Sequence of chain 1.A:
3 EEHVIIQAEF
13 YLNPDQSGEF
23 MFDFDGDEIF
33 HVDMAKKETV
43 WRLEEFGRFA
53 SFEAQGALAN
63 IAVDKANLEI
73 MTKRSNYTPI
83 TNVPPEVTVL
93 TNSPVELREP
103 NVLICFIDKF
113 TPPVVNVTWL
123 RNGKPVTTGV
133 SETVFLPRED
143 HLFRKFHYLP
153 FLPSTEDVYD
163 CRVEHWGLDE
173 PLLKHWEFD

A protein and the small-molecule ligand that binds it are described below.
Small molecule (SMILES): CC(=O)N[C@@H]1[C@@H](O)[C@H](O)[C@@H](CO)O[C@H]1O

Binding-site contacts:
Ligand atom C8 contacts residue ASN78 of chain 1.A at 4.2 Å.
Ligand atom C5 contacts residue ASN78 of chain 1.A at 3.7 Å.
Ligand atom C2 contacts residue ASN78 of chain 1.A at 2.4 Å.
Ligand atom N2 contacts residue ASN78 of chain 1.A at 2.8 Å (h-bond).
Ligand atom C4 contacts residue ASN78 of chain 1.A at 4.2 Å.
Ligand atom C7 contacts residue ASN78 of chain 1.A at 3.6 Å.
Ligand atom N2 contacts residue ARG76 of chain 1.A at 4.4 Å.
Ligand atom C1 contacts residue ASN78 of chain 1.A at 1.4 Å.
Ligand atom O5 contacts residue ASN78 of chain 1.A at 2.4 Å (h-bond).
Ligand atom O7 contacts residue ASN78 of chain 1.A at 4.4 Å.
Ligand atom C3 contacts residue ASN78 of chain 1.A at 3.8 Å.
Ligand atom O6 contacts residue ASN78 of chain 1.A at 4.3 Å.
Ligand atom C1 contacts residue ARG76 of chain 1.A at 4.5 Å.